Binding-site contacts:
Ligand atom C8 contacts residue ASN122 of chain 1.A at 4.1 Å.
Ligand atom O7 contacts residue PHE121 of chain 1.A at 4.4 Å.
Ligand atom O7 contacts residue ASN122 of chain 1.A at 3.7 Å.
Ligand atom C8 contacts residue SER120 of chain 1.A at 3.8 Å.
Ligand atom C1 contacts residue ASN122 of chain 1.A at 1.5 Å.
Ligand atom C5 contacts residue ASN122 of chain 1.A at 3.8 Å.
Ligand atom C3 contacts residue ASN122 of chain 1.A at 3.9 Å.
Ligand atom C8 contacts residue LYS133 of chain 1.A at 4.2 Å.
Ligand atom C4 contacts residue ASN122 of chain 1.A at 4.3 Å.
Ligand atom O5 contacts residue ASN122 of chain 1.A at 2.4 Å (h-bond).
Ligand atom C8 contacts residue GLN100 of chain 1.A at 4.1 Å.
Ligand atom O7 contacts residue GLN100 of chain 1.A at 4.0 Å.
Ligand atom C2 contacts residue ASN122 of chain 1.A at 2.5 Å.
Ligand atom C8 contacts residue PHE121 of chain 1.A at 3.5 Å (hydrophobic).
Ligand atom N2 contacts residue ASN122 of chain 1.A at 3.0 Å (h-bond).
Ligand atom C7 contacts residue GLN100 of chain 1.A at 4.3 Å.
Ligand atom C7 contacts residue ASN122 of chain 1.A at 3.6 Å.
Ligand atom C7 contacts residue PHE121 of chain 1.A at 4.3 Å (hydrophobic).

This small molecule binds to this protein.
Small molecule (SMILES): CC(=O)N[C@H]1[C@H](O[C@H]2[C@H](O)[C@@H](NC(C)=O)CO[C@@H]2CO)O[C@H](CO)[C@@H](O)[C@@H]1O

Sequence of chain 1.A:
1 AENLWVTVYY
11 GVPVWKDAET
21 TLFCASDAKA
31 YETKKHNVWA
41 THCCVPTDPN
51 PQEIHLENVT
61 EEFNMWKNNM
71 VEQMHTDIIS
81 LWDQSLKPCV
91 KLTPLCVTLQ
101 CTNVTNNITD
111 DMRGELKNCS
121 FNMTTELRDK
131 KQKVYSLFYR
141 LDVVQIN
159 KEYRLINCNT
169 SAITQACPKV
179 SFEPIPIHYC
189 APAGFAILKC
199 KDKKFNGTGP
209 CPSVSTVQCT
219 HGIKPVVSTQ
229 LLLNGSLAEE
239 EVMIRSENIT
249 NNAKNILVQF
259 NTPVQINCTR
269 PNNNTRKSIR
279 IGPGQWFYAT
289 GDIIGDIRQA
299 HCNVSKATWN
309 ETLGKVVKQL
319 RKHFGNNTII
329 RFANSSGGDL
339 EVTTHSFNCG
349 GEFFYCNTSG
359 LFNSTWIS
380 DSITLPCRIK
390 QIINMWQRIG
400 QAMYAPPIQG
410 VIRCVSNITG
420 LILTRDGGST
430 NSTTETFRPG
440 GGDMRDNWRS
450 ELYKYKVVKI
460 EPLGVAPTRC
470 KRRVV